The small molecule below binds the protein below.
Small molecule (SMILES): O=C(O)C1(O)C[C@@H](O)C(O)[C@H](O)C1

Binding-site contacts:
Ligand atom C6 contacts residue MET165 of chain 1.A at 4.2 Å (hydrophobic).
Ligand atom O6 contacts residue ASN75 of chain 1.B at 3.5 Å (h-bond).
Ligand atom O1 contacts residue ASN75 of chain 1.B at 3.3 Å (h-bond).
Ligand atom O3 contacts residue GLN142 of chain 1.A at 3.2 Å (h-bond).
Ligand atom C7 contacts residue MET165 of chain 1.A at 4.2 Å (hydrophobic).
Ligand atom O2 contacts residue SER78 of chain 1.B at 2.9 Å (h-bond).
Ligand atom O6 contacts residue ARG71 of chain 1.B at 3.0 Å (salt-bridge).
Ligand atom C7 contacts residue ARG71 of chain 1.B at 4.1 Å.
Ligand atom O2 contacts residue ARG94 of chain 1.B at 4.1 Å.
Ligand atom O1 contacts residue ALA74 of chain 1.B at 3.4 Å.
Ligand atom C3 contacts residue ASN75 of chain 1.B at 4.3 Å.
Ligand atom C4 contacts residue SER73 of chain 1.A at 3.8 Å.
Ligand atom C4 contacts residue SER78 of chain 1.B at 3.6 Å.
Ligand atom C5 contacts residue ALA74 of chain 1.B at 4.2 Å (hydrophobic).
Ligand atom C7 contacts residue ASN75 of chain 1.B at 4.1 Å.
Ligand atom C3 contacts residue ARG94 of chain 1.B at 3.9 Å.
Ligand atom O2 contacts residue ALA74 of chain 1.B at 3.0 Å (h-bond).
Ligand atom O1 contacts residue ARG71 of chain 1.B at 3.7 Å.
Ligand atom C1 contacts residue ALA74 of chain 1.B at 4.2 Å (hydrophobic).
Ligand atom C2 contacts residue GLY162 of chain 1.A at 4.2 Å.
Ligand atom O4 contacts residue ALA161 of chain 1.A at 3.6 Å.
Ligand atom O5 contacts residue GLY162 of chain 1.A at 3.5 Å.
Ligand atom O4 contacts residue TYR135 of chain 1.A at 2.4 Å (h-bond).
Ligand atom C5 contacts residue SER73 of chain 1.A at 3.5 Å.
Ligand atom C6 contacts residue TYR135 of chain 1.A at 3.6 Å (hydrophobic).
Ligand atom O5 contacts residue MET165 of chain 1.A at 3.7 Å.
Ligand atom C2 contacts residue ARG94 of chain 1.B at 3.6 Å.
Ligand atom O3 contacts residue ASN158 of chain 1.A at 2.6 Å (h-bond).
Ligand atom O3 contacts residue ALA161 of chain 1.A at 3.8 Å.
Ligand atom C2 contacts residue ASN75 of chain 1.B at 3.7 Å.
Ligand atom O3 contacts residue SER73 of chain 1.A at 3.5 Å (h-bond).
Ligand atom C3 contacts residue ASN158 of chain 1.A at 4.0 Å.
Ligand atom C3 contacts residue SER78 of chain 1.B at 3.3 Å.
Ligand atom C4 contacts residue ASN158 of chain 1.A at 3.8 Å.
Ligand atom C1 contacts residue ASN75 of chain 1.B at 4.2 Å.
Ligand atom O3 contacts residue SER78 of chain 1.B at 3.4 Å (h-bond).
Ligand atom O2 contacts residue ASN75 of chain 1.B at 3.4 Å.
Ligand atom O4 contacts residue SER73 of chain 1.A at 2.8 Å (h-bond).
Ligand atom C4 contacts residue ALA74 of chain 1.B at 4.3 Å (hydrophobic).
Ligand atom C5 contacts residue TYR135 of chain 1.A at 3.2 Å (hydrophobic).

Sequence of chain 1.A:
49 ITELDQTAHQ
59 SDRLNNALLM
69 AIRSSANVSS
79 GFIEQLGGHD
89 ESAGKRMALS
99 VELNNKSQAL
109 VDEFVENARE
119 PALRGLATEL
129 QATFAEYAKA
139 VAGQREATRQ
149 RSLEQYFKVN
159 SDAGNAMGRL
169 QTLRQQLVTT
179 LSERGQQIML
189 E

Sequence of chain 1.B:
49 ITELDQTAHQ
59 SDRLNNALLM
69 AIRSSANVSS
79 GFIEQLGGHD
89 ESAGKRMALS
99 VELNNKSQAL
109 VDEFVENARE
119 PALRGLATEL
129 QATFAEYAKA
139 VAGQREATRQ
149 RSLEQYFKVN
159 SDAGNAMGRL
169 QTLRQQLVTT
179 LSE